Binding-site contacts:
Ligand atom C2 contacts residue PRO21 of chain 1.A at 4.2 Å (hydrophobic).
Ligand atom N2 contacts residue ASN22 of chain 1.A at 3.0 Å (h-bond).
Ligand atom O7 contacts residue ASN22 of chain 1.A at 3.9 Å.
Ligand atom C5 contacts residue ASN22 of chain 1.A at 3.6 Å.
Ligand atom O4 contacts residue ASN22 of chain 1.A at 4.4 Å.
Ligand atom N2 contacts residue PRO21 of chain 1.A at 3.4 Å (h-bond).
Ligand atom C4 contacts residue ASN22 of chain 1.A at 4.1 Å.
Ligand atom C7 contacts residue PRO21 of chain 1.A at 3.3 Å (hydrophobic).
Ligand atom C3 contacts residue ASN22 of chain 1.A at 3.8 Å.
Ligand atom C8 contacts residue GLU344 of chain 1.A at 4.2 Å.
Ligand atom O7 contacts residue PRO21 of chain 1.A at 3.9 Å.
Ligand atom C8 contacts residue PRO21 of chain 1.A at 3.4 Å (hydrophobic).
Ligand atom C2 contacts residue ASN22 of chain 1.A at 2.5 Å.
Ligand atom O5 contacts residue ASN22 of chain 1.A at 2.4 Å (h-bond).
Ligand atom C1 contacts residue PRO21 of chain 1.A at 3.9 Å (hydrophobic).
Ligand atom C1 contacts residue ASN22 of chain 1.A at 1.4 Å.
Ligand atom C7 contacts residue ASN22 of chain 1.A at 3.7 Å.
Ligand atom C8 contacts residue PRO324 of chain 1.A at 4.4 Å (hydrophobic).

This small molecule binds to this protein.
Small molecule (SMILES): CC(=O)N[C@@H]1[C@@H](O)[C@H](O)[C@@H](CO)O[C@H]1O

Sequence of chain 1.A:
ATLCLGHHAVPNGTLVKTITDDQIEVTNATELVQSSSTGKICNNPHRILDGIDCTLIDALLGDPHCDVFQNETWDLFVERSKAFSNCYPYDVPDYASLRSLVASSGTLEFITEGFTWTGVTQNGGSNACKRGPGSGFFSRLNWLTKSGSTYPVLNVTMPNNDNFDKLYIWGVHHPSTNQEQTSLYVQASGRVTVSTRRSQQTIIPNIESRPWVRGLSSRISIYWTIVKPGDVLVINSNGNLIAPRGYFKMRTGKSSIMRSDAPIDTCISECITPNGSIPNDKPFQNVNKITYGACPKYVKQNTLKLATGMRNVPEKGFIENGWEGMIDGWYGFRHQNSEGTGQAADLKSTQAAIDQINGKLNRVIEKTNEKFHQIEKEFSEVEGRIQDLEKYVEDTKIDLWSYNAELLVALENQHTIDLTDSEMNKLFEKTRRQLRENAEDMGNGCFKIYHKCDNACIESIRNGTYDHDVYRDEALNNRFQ